A protein and the small-molecule ligand that binds it are described below.
Small molecule (SMILES): Cn1cnc(Cn2c(=O)nc(Nc3cc4cn(C)nc4cc3Cl)n(Cc3cc(F)c(F)cc3F)c2=O)n1

Sequence of chain 1.A:
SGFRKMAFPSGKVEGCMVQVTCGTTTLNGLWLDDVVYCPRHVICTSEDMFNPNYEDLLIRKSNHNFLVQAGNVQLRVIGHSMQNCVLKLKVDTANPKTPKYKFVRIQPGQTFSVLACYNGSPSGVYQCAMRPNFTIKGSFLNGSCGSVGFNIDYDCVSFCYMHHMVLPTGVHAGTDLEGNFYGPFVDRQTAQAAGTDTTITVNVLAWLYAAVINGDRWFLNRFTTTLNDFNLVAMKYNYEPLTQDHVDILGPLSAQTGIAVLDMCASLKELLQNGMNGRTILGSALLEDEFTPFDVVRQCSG

Binding-site contacts:
Ligand atom N19 contacts residue THR25 of chain 1.A at 3.5 Å.
Ligand atom F31 contacts residue ASP187 of chain 1.A at 3.0 Å.
Ligand atom O36 contacts residue HIS164 of chain 1.A at 3.4 Å (h-bond).
Ligand atom N02 contacts residue LEU141 of chain 1.A at 3.6 Å.
Ligand atom N19 contacts residue THR26 of chain 1.A at 3.1 Å (h-bond).
Ligand atom C32 contacts residue HIS164 of chain 1.A at 3.4 Å.
Ligand atom C21 contacts residue THR25 of chain 1.A at 3.6 Å.
Ligand atom N04 contacts residue SER144 of chain 1.A at 3.4 Å (h-bond).
Ligand atom C01 contacts residue ASN142 of chain 1.A at 3.3 Å.
Ligand atom F33 contacts residue HIS41 of chain 1.A at 3.4 Å.
Ligand atom O09 contacts residue CYS145 of chain 1.A at 3.0 Å (h-bond).
Ligand atom C20 contacts residue THR26 of chain 1.A at 3.6 Å.
Ligand atom C34 contacts residue HIS164 of chain 1.A at 3.1 Å.
Ligand atom O36 contacts residue VAL166 of chain 1.A at 3.2 Å (h-bond).
Ligand atom C16 contacts residue VIB1 of chain 1.D at 3.5 Å.
Ligand atom N37 contacts residue LEU141 of chain 1.A at 3.5 Å (h-bond).
Ligand atom N04 contacts residue PHE140 of chain 1.A at 3.5 Å.
Ligand atom C03 contacts residue PHE140 of chain 1.A at 3.2 Å (hydrophobic).
Ligand atom C15 contacts residue VIB1 of chain 1.D at 3.6 Å.
Ligand atom F33 contacts residue HIS164 of chain 1.A at 3.3 Å.
Ligand atom C18 contacts residue THR24 of chain 1.A at 3.1 Å.
Ligand atom C06 contacts residue SER144 of chain 1.A at 3.4 Å.
Ligand atom F28 contacts residue GLN189 of chain 1.A at 3.2 Å.
Ligand atom F31 contacts residue ARG188 of chain 1.A at 3.6 Å.
Ligand atom C32 contacts residue HIS41 of chain 1.A at 3.5 Å.
Ligand atom F33 contacts residue CYS145 of chain 1.A at 3.4 Å.
Ligand atom C06 contacts residue HIS163 of chain 1.A at 3.5 Å.
Ligand atom C03 contacts residue VAL166 of chain 1.A at 3.6 Å (hydrophobic).
Ligand atom O09 contacts residue GLY143 of chain 1.A at 2.9 Å (h-bond).
Ligand atom O09 contacts residue SER144 of chain 1.A at 3.0 Å (h-bond).
Ligand atom C05 contacts residue SER144 of chain 1.A at 3.5 Å.
Ligand atom C05 contacts residue LEU141 of chain 1.A at 3.5 Å (hydrophobic).
Ligand atom C21 contacts residue THR26 of chain 1.A at 3.2 Å.
Ligand atom C30 contacts residue HIS41 of chain 1.A at 3.6 Å.
Ligand atom CL2 contacts residue CYS145 of chain 1.A at 3.4 Å.
Ligand atom F31 contacts residue HIS41 of chain 1.A at 3.5 Å.
Ligand atom N04 contacts residue HIS163 of chain 1.A at 3.2 Å (h-bond).
Ligand atom C35 contacts residue HIS164 of chain 1.A at 3.5 Å.
Ligand atom O36 contacts residue MET165 of chain 1.A at 3.0 Å.
Ligand atom C14 contacts residue VIB1 of chain 1.D at 3.3 Å.